Binding-site contacts:
Ligand atom C3 contacts residue GLY188 of chain 1.A at 4.5 Å.
Ligand atom O1 contacts residue LEU213 of chain 1.A at 3.9 Å.
Ligand atom O1 contacts residue THR191 of chain 1.A at 3.6 Å.
Ligand atom O1 contacts residue VAL190 of chain 1.A at 4.2 Å.
Ligand atom C1 contacts residue GLY188 of chain 1.A at 4.2 Å.
Ligand atom O2P contacts residue ARG189 of chain 1.A at 2.8 Å (salt-bridge).
Ligand atom C1 contacts residue UPG1 of chain 1.D at 4.2 Å.
Ligand atom O1P contacts residue ARG189 of chain 1.A at 4.3 Å.
Ligand atom O2 contacts residue ARG189 of chain 1.A at 3.4 Å (salt-bridge).
Ligand atom O4P contacts residue GLY187 of chain 1.A at 4.0 Å.
Ligand atom C2 contacts residue VAL190 of chain 1.A at 4.0 Å (hydrophobic).
Ligand atom O1 contacts residue UPG1 of chain 1.D at 3.1 Å.
Ligand atom O4P contacts residue HIS262 of chain 1.A at 3.9 Å.
Ligand atom C2 contacts residue ARG189 of chain 1.A at 4.1 Å.
Ligand atom O2 contacts residue VAL190 of chain 1.A at 3.4 Å (h-bond).
Ligand atom C1 contacts residue ARG189 of chain 1.A at 4.2 Å.
Ligand atom C1 contacts residue THR191 of chain 1.A at 3.8 Å.
Ligand atom O3P contacts residue ASN264 of chain 1.A at 3.1 Å (h-bond).
Ligand atom O1P contacts residue HIS262 of chain 1.A at 3.5 Å (h-bond).
Ligand atom O2 contacts residue THR191 of chain 1.A at 3.0 Å (h-bond).
Ligand atom O3P contacts residue ARG189 of chain 1.A at 2.9 Å (salt-bridge).
Ligand atom O2P contacts residue GLY187 of chain 1.A at 4.1 Å.
Ligand atom C2 contacts residue UPG1 of chain 1.D at 4.5 Å.
Ligand atom P contacts residue HIS262 of chain 1.A at 4.2 Å.
Ligand atom P contacts residue ARG189 of chain 1.A at 3.8 Å.
Ligand atom O4P contacts residue ARG189 of chain 1.A at 4.3 Å.
Ligand atom O4P contacts residue GLY188 of chain 1.A at 3.0 Å (h-bond).
Ligand atom C1 contacts residue VAL190 of chain 1.A at 3.9 Å (hydrophobic).
Ligand atom C3 contacts residue HIS262 of chain 1.A at 3.5 Å.
Ligand atom C3 contacts residue UPG1 of chain 1.D at 4.3 Å.
Ligand atom O2P contacts residue GLY188 of chain 1.A at 3.3 Å (h-bond).
Ligand atom C2 contacts residue GLY188 of chain 1.A at 4.5 Å.
Ligand atom P contacts residue GLY188 of chain 1.A at 3.8 Å.
Ligand atom P contacts residue ASN264 of chain 1.A at 4.3 Å.
Ligand atom O2 contacts residue GLY188 of chain 1.A at 3.1 Å.

The small molecule below binds the protein below.
Small molecule (SMILES): O=C(O)CCOP(=O)(O)O

Sequence of chain 1.A:
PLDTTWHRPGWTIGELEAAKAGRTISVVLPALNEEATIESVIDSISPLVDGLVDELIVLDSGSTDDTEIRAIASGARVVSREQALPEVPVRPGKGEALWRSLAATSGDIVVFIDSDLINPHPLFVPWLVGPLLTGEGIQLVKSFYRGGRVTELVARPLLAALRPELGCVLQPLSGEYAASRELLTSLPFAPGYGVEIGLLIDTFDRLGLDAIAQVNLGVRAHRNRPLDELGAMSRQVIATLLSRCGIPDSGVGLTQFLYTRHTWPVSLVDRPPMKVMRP